The small molecule below binds the protein below.
Small molecule (SMILES): Nc1ncnc2c1ncn2[C@@H]1O[C@H](COP(=O)(O)OP(=O)(O)OC[C@H]2O[C@H](O)[C@H](O)[C@@H]2O)[C@@H](O)[C@H]1O

Binding-site contacts:
Ligand atom O4' contacts residue GLY306 of chain 1.L at 4.1 Å.
Ligand atom O2' contacts residue PRO334 of chain 1.L at 3.7 Å.
Ligand atom O2B contacts residue MET45 of chain 1.L at 3.7 Å.
Ligand atom C6 contacts residue GLY35 of chain 1.L at 3.6 Å.
Ligand atom O2B contacts residue ALA34 of chain 1.L at 3.4 Å.
Ligand atom C2 contacts residue GLY35 of chain 1.L at 3.4 Å.
Ligand atom C3D contacts residue GLU83 of chain 1.L at 3.5 Å.
Ligand atom N6 contacts residue VAL38 of chain 1.L at 3.8 Å.
Ligand atom C6 contacts residue TYR376 of chain 1.L at 4.2 Å (hydrophobic).
Ligand atom C4 contacts residue GLY35 of chain 1.L at 3.7 Å.
Ligand atom O2A contacts residue THR44 of chain 1.L at 3.9 Å.
Ligand atom N7 contacts residue VAL38 of chain 1.L at 4.1 Å.
Ligand atom C5D contacts residue PHE307 of chain 1.L at 4.0 Å (hydrophobic).
Ligand atom N1 contacts residue TYR376 of chain 1.L at 3.8 Å.
Ligand atom O3A contacts residue GLY308 of chain 1.L at 3.8 Å.
Ligand atom O1B contacts residue GLY308 of chain 1.L at 4.0 Å.
Ligand atom O4D contacts residue GLU83 of chain 1.L at 4.0 Å.
Ligand atom C2 contacts residue TYR376 of chain 1.L at 4.1 Å (hydrophobic).
Ligand atom PB contacts residue ALA34 of chain 1.L at 3.9 Å.
Ligand atom N1 contacts residue PHE377 of chain 1.L at 4.1 Å.
Ligand atom O5' contacts residue GLY308 of chain 1.L at 4.2 Å.
Ligand atom C2 contacts residue PHE377 of chain 1.L at 4.1 Å (hydrophobic).
Ligand atom C2D contacts residue GLU83 of chain 1.L at 3.2 Å.
Ligand atom O4' contacts residue GLY35 of chain 1.L at 3.7 Å.
Ligand atom C1D contacts residue GLU83 of chain 1.L at 3.2 Å.
Ligand atom C4' contacts residue GLY306 of chain 1.L at 4.1 Å.
Ligand atom N6 contacts residue TYR376 of chain 1.L at 3.9 Å.
Ligand atom O1B contacts residue ALA34 of chain 1.L at 3.3 Å (h-bond).
Ligand atom N6 contacts residue GLY35 of chain 1.L at 4.2 Å.
Ligand atom N1 contacts residue GLY35 of chain 1.L at 3.4 Å (h-bond).
Ligand atom O3' contacts residue PRO334 of chain 1.L at 4.1 Å.
Ligand atom O1B contacts residue GLY35 of chain 1.L at 4.0 Å.
Ligand atom O3' contacts residue TYR333 of chain 1.L at 4.0 Å.
Ligand atom O2A contacts residue MET45 of chain 1.L at 3.9 Å.
Ligand atom O1D contacts residue HIS227 of chain 1.L at 3.1 Å (h-bond).
Ligand atom O3D contacts residue ALA34 of chain 1.L at 4.1 Å.
Ligand atom N3 contacts residue GLY35 of chain 1.L at 3.6 Å.
Ligand atom O1B contacts residue GLY306 of chain 1.L at 3.2 Å (h-bond).
Ligand atom O3D contacts residue MET45 of chain 1.L at 3.8 Å.
Ligand atom C5 contacts residue GLY35 of chain 1.L at 3.7 Å.

Sequence of chain 1.L:
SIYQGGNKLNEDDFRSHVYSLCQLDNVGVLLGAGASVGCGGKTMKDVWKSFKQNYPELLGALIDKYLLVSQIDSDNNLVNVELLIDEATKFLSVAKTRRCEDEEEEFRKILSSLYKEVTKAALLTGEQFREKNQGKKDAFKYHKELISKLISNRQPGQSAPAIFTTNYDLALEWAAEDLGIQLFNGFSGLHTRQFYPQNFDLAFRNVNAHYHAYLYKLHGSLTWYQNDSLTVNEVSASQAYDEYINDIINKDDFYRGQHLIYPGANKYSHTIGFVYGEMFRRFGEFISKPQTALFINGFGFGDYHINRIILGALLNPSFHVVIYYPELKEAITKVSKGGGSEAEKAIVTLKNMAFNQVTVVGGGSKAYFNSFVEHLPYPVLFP